Sequence of chain 1.A:
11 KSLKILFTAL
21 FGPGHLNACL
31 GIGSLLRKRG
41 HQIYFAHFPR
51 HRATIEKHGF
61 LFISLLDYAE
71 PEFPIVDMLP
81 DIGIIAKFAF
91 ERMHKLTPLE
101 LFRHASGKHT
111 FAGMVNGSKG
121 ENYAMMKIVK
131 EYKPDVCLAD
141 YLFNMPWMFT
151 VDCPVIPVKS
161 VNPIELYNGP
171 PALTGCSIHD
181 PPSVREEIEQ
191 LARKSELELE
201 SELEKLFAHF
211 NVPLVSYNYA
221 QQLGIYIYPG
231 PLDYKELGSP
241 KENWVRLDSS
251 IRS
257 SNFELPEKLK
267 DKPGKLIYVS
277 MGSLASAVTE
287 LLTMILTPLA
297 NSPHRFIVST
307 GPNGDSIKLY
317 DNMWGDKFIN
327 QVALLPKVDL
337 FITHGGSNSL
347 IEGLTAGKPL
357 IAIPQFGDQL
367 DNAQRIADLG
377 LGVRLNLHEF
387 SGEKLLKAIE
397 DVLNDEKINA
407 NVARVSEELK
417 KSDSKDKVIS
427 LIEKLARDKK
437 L

Binding-site contacts:
Ligand atom O30 contacts residue MET114 of chain 1.A at 4.3 Å.
Ligand atom C10 contacts residue THR110 of chain 1.A at 3.8 Å.
Ligand atom C15 contacts residue PHE362 of chain 1.A at 4.0 Å (hydrophobic).
Ligand atom O23 contacts residue LEU280 of chain 1.A at 3.5 Å.
Ligand atom O12 contacts residue MET114 of chain 1.A at 3.8 Å.
Ligand atom C10 contacts residue PHE111 of chain 1.A at 3.9 Å (hydrophobic).
Ligand atom C16 contacts residue PHE362 of chain 1.A at 3.8 Å (hydrophobic).
Ligand atom O27 contacts residue THR110 of chain 1.A at 3.0 Å (h-bond).
Ligand atom C17 contacts residue LEU280 of chain 1.A at 4.2 Å (hydrophobic).
Ligand atom C3 contacts residue MET114 of chain 1.A at 4.2 Å (hydrophobic).
Ligand atom O13 contacts residue PHE111 of chain 1.A at 3.7 Å.
Ligand atom C14 contacts residue LEU142 of chain 1.A at 3.9 Å (hydrophobic).
Ligand atom C19 contacts residue LEU280 of chain 1.A at 4.3 Å (hydrophobic).
Ligand atom O30 contacts residue GLY113 of chain 1.A at 4.2 Å.
Ligand atom C10 contacts residue MET114 of chain 1.A at 4.4 Å (hydrophobic).
Ligand atom O29 contacts residue MET78 of chain 1.A at 3.9 Å.
Ligand atom C9 contacts residue THR110 of chain 1.A at 3.7 Å.
Ligand atom C9 contacts residue PHE111 of chain 1.A at 4.1 Å (hydrophobic).
Ligand atom C19 contacts residue LEU142 of chain 1.A at 3.9 Å (hydrophobic).
Ligand atom C4 contacts residue ILE82 of chain 1.A at 4.3 Å (hydrophobic).
Ligand atom C15 contacts residue LEU142 of chain 1.A at 4.0 Å (hydrophobic).
Ligand atom C4 contacts residue MET114 of chain 1.A at 4.0 Å (hydrophobic).
Ligand atom C5 contacts residue MET114 of chain 1.A at 4.3 Å (hydrophobic).
Ligand atom C19 contacts residue MET114 of chain 1.A at 4.3 Å (hydrophobic).
Ligand atom O29 contacts residue ILE82 of chain 1.A at 3.3 Å.
Ligand atom C16 contacts residue LEU142 of chain 1.A at 4.0 Å (hydrophobic).
Ligand atom C5 contacts residue ILE82 of chain 1.A at 3.4 Å (hydrophobic).
Ligand atom C11 contacts residue MET114 of chain 1.A at 4.0 Å (hydrophobic).
Ligand atom C5 contacts residue PHE21 of chain 1.A at 4.0 Å (hydrophobic).
Ligand atom O13 contacts residue THR110 of chain 1.A at 2.8 Å (h-bond).
Ligand atom C17 contacts residue LEU142 of chain 1.A at 4.0 Å (hydrophobic).
Ligand atom O27 contacts residue PHE111 of chain 1.A at 3.3 Å.
Ligand atom C18 contacts residue LEU142 of chain 1.A at 4.0 Å (hydrophobic).
Ligand atom O23 contacts residue HIS25 of chain 1.A at 3.6 Å (h-bond).
Ligand atom O24 contacts residue ASP364 of chain 1.A at 4.2 Å.
Ligand atom O24 contacts residue LEU142 of chain 1.A at 4.2 Å.
Ligand atom O24 contacts residue HIS25 of chain 1.A at 4.0 Å.
Ligand atom C6 contacts residue ILE82 of chain 1.A at 3.5 Å (hydrophobic).
Ligand atom C18 contacts residue LEU280 of chain 1.A at 3.8 Å (hydrophobic).
Ligand atom C17 contacts residue PHE362 of chain 1.A at 4.2 Å (hydrophobic).

This protein binds this small molecule.
Small molecule (SMILES): O=c1c(O)c(-c2ccc(O)c(O)c2)oc2cc(O)cc(O)c12